Binding-site contacts:
Ligand atom CZ3 contacts residue VAL362 of chain 1.B at 3.9 Å (hydrophobic).
Ligand atom NE1 contacts residue TYR142 of chain 1.B at 3.6 Å.
Ligand atom F contacts residue GLY395 of chain 1.B at 4.1 Å.
Ligand atom OXT contacts residue HIS162 of chain 1.B at 3.4 Å (h-bond).
Ligand atom C contacts residue FAD1 of chain 1.F at 3.9 Å.
Ligand atom CD1 contacts residue TYR308 of chain 1.B at 3.6 Å (hydrophobic).
Ligand atom CE2 contacts residue VAL362 of chain 1.B at 4.2 Å (hydrophobic).
Ligand atom C contacts residue ARG63 of chain 1.B at 3.8 Å.
Ligand atom CE3 contacts residue VAL362 of chain 1.B at 3.9 Å (hydrophobic).
Ligand atom CE3 contacts residue HIS162 of chain 1.B at 4.2 Å.
Ligand atom CG contacts residue VAL362 of chain 1.B at 3.8 Å (hydrophobic).
Ligand atom CZ2 contacts residue ALA144 of chain 1.B at 3.5 Å (hydrophobic).
Ligand atom CA contacts residue TYR308 of chain 1.B at 3.8 Å (hydrophobic).
Ligand atom O contacts residue TYR308 of chain 1.B at 2.3 Å (h-bond).
Ligand atom CB contacts residue VAL362 of chain 1.B at 4.1 Å (hydrophobic).
Ligand atom CD1 contacts residue TYR142 of chain 1.B at 3.7 Å (hydrophobic).
Ligand atom CB contacts residue HIS162 of chain 1.B at 3.0 Å.
Ligand atom CA contacts residue GLY395 of chain 1.B at 4.1 Å.
Ligand atom C contacts residue TYR308 of chain 1.B at 3.4 Å (hydrophobic).
Ligand atom O contacts residue FAD1 of chain 1.F at 4.1 Å.
Ligand atom CH2 contacts residue ALA144 of chain 1.B at 4.2 Å (hydrophobic).
Ligand atom CA contacts residue HIS162 of chain 1.B at 3.8 Å.
Ligand atom OXT contacts residue FAD1 of chain 1.F at 3.9 Å.
Ligand atom N contacts residue TRP396 of chain 1.B at 4.1 Å.
Ligand atom CD2 contacts residue VAL362 of chain 1.B at 3.7 Å (hydrophobic).
Ligand atom CZ2 contacts residue LEU264 of chain 1.B at 3.3 Å (hydrophobic).
Ligand atom OXT contacts residue ARG63 of chain 1.B at 3.2 Å (salt-bridge).
Ligand atom F contacts residue CYS394 of chain 1.B at 4.1 Å.
Ligand atom CD2 contacts residue HIS162 of chain 1.B at 3.9 Å.
Ligand atom O contacts residue HIS162 of chain 1.B at 4.2 Å.
Ligand atom CA contacts residue FAD1 of chain 1.F at 4.1 Å.
Ligand atom CD1 contacts residue HIS162 of chain 1.B at 3.8 Å.
Ligand atom OXT contacts residue TRP396 of chain 1.B at 3.4 Å.
Ligand atom O contacts residue ARG63 of chain 1.B at 3.5 Å (salt-bridge).
Ligand atom C contacts residue HIS162 of chain 1.B at 3.6 Å.
Ligand atom N contacts residue GLY395 of chain 1.B at 3.0 Å (h-bond).
Ligand atom CH2 contacts residue LEU264 of chain 1.B at 3.6 Å (hydrophobic).
Ligand atom CG contacts residue HIS162 of chain 1.B at 3.3 Å.
Ligand atom CE2 contacts residue LEU264 of chain 1.B at 4.0 Å (hydrophobic).
Ligand atom N contacts residue FAD1 of chain 1.F at 3.3 Å.

A small-molecule ligand and the protein it binds are described below.
Small molecule (SMILES): N[C@@H](Cc1c[nH]c2cccc(F)c12)C(=O)O

Sequence of chain 1.B:
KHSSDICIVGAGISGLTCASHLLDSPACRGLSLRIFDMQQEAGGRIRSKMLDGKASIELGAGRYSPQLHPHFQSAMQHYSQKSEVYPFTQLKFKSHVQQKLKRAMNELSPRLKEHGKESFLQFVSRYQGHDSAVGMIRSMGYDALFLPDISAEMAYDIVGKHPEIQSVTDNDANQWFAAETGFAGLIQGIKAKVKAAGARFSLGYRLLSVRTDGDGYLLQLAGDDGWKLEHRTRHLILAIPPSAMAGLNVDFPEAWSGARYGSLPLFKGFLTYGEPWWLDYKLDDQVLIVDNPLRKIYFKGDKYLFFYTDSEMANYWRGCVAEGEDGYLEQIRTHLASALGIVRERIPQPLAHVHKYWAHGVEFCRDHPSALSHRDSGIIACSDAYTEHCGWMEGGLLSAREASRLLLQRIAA